Sequence of chain 1.A:
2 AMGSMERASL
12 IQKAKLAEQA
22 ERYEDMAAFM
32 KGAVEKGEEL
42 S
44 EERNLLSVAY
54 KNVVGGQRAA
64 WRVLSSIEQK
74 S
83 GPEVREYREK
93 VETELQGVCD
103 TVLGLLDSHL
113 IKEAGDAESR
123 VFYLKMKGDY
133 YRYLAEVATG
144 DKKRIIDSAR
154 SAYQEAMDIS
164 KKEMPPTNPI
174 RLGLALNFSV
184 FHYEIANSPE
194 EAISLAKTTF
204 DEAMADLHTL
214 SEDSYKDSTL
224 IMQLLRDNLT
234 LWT

Binding-site contacts:
Ligand atom O contacts residue VAL183 of chain 1.A at 3.5 Å.
Ligand atom CD2 contacts residue T851 of chain 1.C at 3.7 Å.
Ligand atom NE1 contacts residue ILE224 of chain 1.A at 3.8 Å.
Ligand atom P contacts residue ARG134 of chain 1.A at 3.8 Å.
Ligand atom O1P contacts residue ARG134 of chain 1.A at 2.9 Å (salt-bridge).
Ligand atom CA contacts residue ASN231 of chain 1.A at 3.8 Å.
Ligand atom P contacts residue TYR135 of chain 1.A at 3.8 Å.
Ligand atom N contacts residue ASN231 of chain 1.A at 2.8 Å (h-bond).
Ligand atom CZ2 contacts residue T851 of chain 1.C at 3.3 Å.
Ligand atom O3P contacts residue TYR135 of chain 1.A at 2.6 Å (h-bond).
Ligand atom C contacts residue ASN231 of chain 1.A at 3.8 Å.
Ligand atom CA contacts residue ASN180 of chain 1.A at 3.8 Å.
Ligand atom C contacts residue ASN231 of chain 1.A at 3.6 Å.
Ligand atom O contacts residue LEU179 of chain 1.A at 3.5 Å.
Ligand atom CZ3 contacts residue T851 of chain 1.C at 3.8 Å.
Ligand atom CB contacts residue ASN180 of chain 1.A at 3.7 Å.
Ligand atom CA contacts residue LEU179 of chain 1.A at 3.6 Å (hydrophobic).
Ligand atom CB contacts residue ASN231 of chain 1.A at 3.7 Å.
Ligand atom P contacts residue ARG61 of chain 1.A at 3.7 Å.
Ligand atom C contacts residue ASN180 of chain 1.A at 3.6 Å.
Ligand atom CH2 contacts residue T851 of chain 1.C at 3.7 Å.
Ligand atom O1P contacts residue ARG61 of chain 1.A at 2.9 Å (salt-bridge).
Ligand atom N contacts residue LEU179 of chain 1.A at 3.4 Å.
Ligand atom O3P contacts residue ARG134 of chain 1.A at 2.9 Å (salt-bridge).
Ligand atom CG contacts residue T851 of chain 1.C at 3.9 Å.
Ligand atom CE2 contacts residue T851 of chain 1.C at 3.6 Å.
Ligand atom N contacts residue ASN180 of chain 1.A at 2.8 Å (h-bond).
Ligand atom CB contacts residue TRP235 of chain 1.A at 3.7 Å (hydrophobic).
Ligand atom NE1 contacts residue T851 of chain 1.C at 3.4 Å.
Ligand atom CA contacts residue LEU234 of chain 1.A at 3.9 Å (hydrophobic).
Ligand atom CA contacts residue ASN180 of chain 1.A at 3.4 Å.
Ligand atom CB contacts residue ASN180 of chain 1.A at 3.3 Å.
Ligand atom CB contacts residue ASN231 of chain 1.A at 3.5 Å.
Ligand atom CA contacts residue ASN231 of chain 1.A at 3.5 Å.
Ligand atom CD1 contacts residue T851 of chain 1.C at 3.6 Å.
Ligand atom CD contacts residue GLU187 of chain 1.A at 3.2 Å.
Ligand atom CG contacts residue GLU187 of chain 1.A at 3.6 Å.
Ligand atom O contacts residue ASN231 of chain 1.A at 2.9 Å (h-bond).
Ligand atom C contacts residue LEU179 of chain 1.A at 3.6 Å (hydrophobic).
Ligand atom O2P contacts residue ARG61 of chain 1.A at 3.0 Å (salt-bridge).

The protein below binds the small molecule below.
Small molecule (SMILES): C[C@H](N)C(=O)N1CCC[C@H]1C(=O)N[C@@H](CO)C(=O)N[C@@H](COP(=O)(O)O)C(=O)N[C@@H](CC1=CN=C2C=CC=CC12)C(=O)N[C@@H](C)C=O